Binding-site contacts:
Ligand atom C6 contacts residue SER211 of chain 1.B at 3.9 Å.
Ligand atom O4 contacts residue SER211 of chain 1.B at 4.2 Å.
Ligand atom O3 contacts residue LEU212 of chain 1.B at 3.5 Å (h-bond).
Ligand atom O5 contacts residue SER211 of chain 1.B at 3.3 Å (h-bond).
Ligand atom O4 contacts residue ASP83 of chain 1.B at 2.8 Å (salt-bridge).
Ligand atom O4 contacts residue GLY214 of chain 1.B at 3.9 Å.
Ligand atom C3 contacts residue ASP83 of chain 1.B at 3.4 Å.
Ligand atom O4 contacts residue SER211 of chain 1.B at 2.8 Å (h-bond).
Ligand atom O4 contacts residue ALA82 of chain 1.B at 3.6 Å.
Ligand atom C6 contacts residue ASP80 of chain 1.B at 3.6 Å.
Ligand atom C1 contacts residue SER211 of chain 1.B at 4.0 Å.
Ligand atom C4 contacts residue SER211 of chain 1.B at 3.7 Å.
Ligand atom N2 contacts residue GLY213 of chain 1.B at 4.1 Å.
Ligand atom O6 contacts residue GLY214 of chain 1.B at 3.9 Å.
Ligand atom C3 contacts residue TYR125 of chain 1.B at 3.6 Å (hydrophobic).
Ligand atom C3 contacts residue GLY213 of chain 1.B at 4.2 Å.
Ligand atom C6 contacts residue GLY213 of chain 1.B at 4.0 Å.
Ligand atom C2 contacts residue SER211 of chain 1.B at 4.0 Å.
Ligand atom C7 contacts residue LEU212 of chain 1.B at 4.2 Å (hydrophobic).
Ligand atom C5 contacts residue TYR125 of chain 1.B at 3.6 Å (hydrophobic).
Ligand atom O6 contacts residue GLY213 of chain 1.B at 3.9 Å.
Ligand atom C5 contacts residue SER211 of chain 1.B at 3.8 Å.
Ligand atom O2 contacts residue GLU129 of chain 1.B at 4.2 Å.
Ligand atom C6 contacts residue GLY214 of chain 1.B at 3.5 Å.
Ligand atom C4 contacts residue ALA82 of chain 1.B at 4.0 Å (hydrophobic).
Ligand atom O3 contacts residue ASN127 of chain 1.B at 2.8 Å (h-bond).
Ligand atom O2 contacts residue ASN127 of chain 1.B at 3.6 Å.
Ligand atom C4 contacts residue ASP83 of chain 1.B at 3.4 Å.
Ligand atom O3 contacts residue ASP83 of chain 1.B at 2.5 Å (salt-bridge).
Ligand atom O6 contacts residue ASP80 of chain 1.B at 3.5 Å (salt-bridge).
Ligand atom O3 contacts residue GLY103 of chain 1.B at 4.0 Å.
Ligand atom O3 contacts residue SER211 of chain 1.B at 3.3 Å (h-bond).
Ligand atom O3 contacts residue TYR125 of chain 1.B at 3.8 Å.
Ligand atom C4 contacts residue TYR125 of chain 1.B at 3.9 Å (hydrophobic).
Ligand atom C3 contacts residue ASN127 of chain 1.B at 3.5 Å.
Ligand atom O3 contacts residue GLY104 of chain 1.B at 3.4 Å (h-bond).
Ligand atom O3 contacts residue GLY213 of chain 1.B at 2.9 Å (h-bond).
Ligand atom C6 contacts residue TYR125 of chain 1.B at 4.0 Å (hydrophobic).
Ligand atom C8 contacts residue LEU212 of chain 1.B at 3.4 Å (hydrophobic).
Ligand atom N2 contacts residue LEU212 of chain 1.B at 3.8 Å.

Sequence of chain 1.B:
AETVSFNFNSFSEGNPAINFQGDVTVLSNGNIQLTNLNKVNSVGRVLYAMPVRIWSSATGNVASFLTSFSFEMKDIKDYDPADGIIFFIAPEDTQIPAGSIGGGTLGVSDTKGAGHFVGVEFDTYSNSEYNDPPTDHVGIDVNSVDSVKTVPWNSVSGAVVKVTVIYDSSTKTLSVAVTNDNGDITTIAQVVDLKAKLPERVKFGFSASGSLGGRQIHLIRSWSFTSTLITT

The small molecule below binds the protein below.
Small molecule (SMILES): CC(=O)N[C@@H]1[C@@H](O)[C@H](O[C@@H]2O[C@H](CO)[C@H](O)[C@H](O)[C@H]2O)[C@@H](CO)O[C@@H]1O